The protein below binds the small molecule below.
Small molecule (SMILES): CC(=O)N[C@H]1[C@H](O[C@H]2[C@H](O)[C@@H](NC(C)=O)CO[C@@H]2CO)O[C@H](CO)[C@@H](O)[C@@H]1O

Sequence of chain 2.A:
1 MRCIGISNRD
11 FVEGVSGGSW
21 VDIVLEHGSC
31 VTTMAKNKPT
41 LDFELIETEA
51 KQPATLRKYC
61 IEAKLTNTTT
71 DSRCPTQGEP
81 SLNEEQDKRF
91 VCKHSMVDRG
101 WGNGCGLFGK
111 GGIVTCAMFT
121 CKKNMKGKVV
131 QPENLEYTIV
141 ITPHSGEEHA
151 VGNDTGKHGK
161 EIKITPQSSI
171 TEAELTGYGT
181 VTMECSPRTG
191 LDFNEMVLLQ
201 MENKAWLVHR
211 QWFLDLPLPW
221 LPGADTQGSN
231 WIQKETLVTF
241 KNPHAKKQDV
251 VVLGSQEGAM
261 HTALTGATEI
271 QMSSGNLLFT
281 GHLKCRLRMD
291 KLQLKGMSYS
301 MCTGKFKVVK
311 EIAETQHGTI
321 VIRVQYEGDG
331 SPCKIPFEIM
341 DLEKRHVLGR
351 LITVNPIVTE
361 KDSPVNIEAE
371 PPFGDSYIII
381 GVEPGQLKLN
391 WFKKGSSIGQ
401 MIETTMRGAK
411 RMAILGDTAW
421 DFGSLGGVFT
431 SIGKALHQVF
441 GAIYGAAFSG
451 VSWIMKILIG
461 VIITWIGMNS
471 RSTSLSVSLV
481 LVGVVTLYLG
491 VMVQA

Binding-site contacts:
Ligand atom O5 contacts residue THR155 of chain 2.A at 3.4 Å (h-bond).
Ligand atom C7 contacts residue ASN153 of chain 2.A at 4.1 Å.
Ligand atom O5 contacts residue GLY156 of chain 2.A at 4.2 Å.
Ligand atom C6 contacts residue GLY156 of chain 2.A at 4.0 Å.
Ligand atom O5 contacts residue HIS158 of chain 2.A at 3.4 Å.
Ligand atom C5 contacts residue THR155 of chain 2.A at 4.0 Å.
Ligand atom C6 contacts residue HIS158 of chain 2.A at 4.2 Å.
Ligand atom C1 contacts residue HIS149 of chain 2.A at 3.5 Å.
Ligand atom O5 contacts residue ASN153 of chain 2.A at 2.2 Å (h-bond).
Ligand atom C1 contacts residue THR155 of chain 2.A at 3.3 Å.
Ligand atom C5 contacts residue GLY156 of chain 2.A at 4.3 Å.
Ligand atom O6 contacts residue HIS158 of chain 2.A at 4.2 Å.
Ligand atom C1 contacts residue ASN153 of chain 2.A at 1.4 Å.
Ligand atom C7 contacts residue HIS149 of chain 2.A at 4.3 Å.
Ligand atom C6 contacts residue HIS149 of chain 2.A at 4.3 Å.
Ligand atom O7 contacts residue HIS149 of chain 2.A at 3.3 Å.
Ligand atom C3 contacts residue HIS149 of chain 2.A at 4.0 Å.
Ligand atom C4 contacts residue HIS149 of chain 2.A at 3.4 Å.
Ligand atom C1 contacts residue HIS158 of chain 2.A at 4.1 Å.
Ligand atom N2 contacts residue ASN153 of chain 2.A at 3.1 Å (h-bond).
Ligand atom O3 contacts residue HIS149 of chain 2.A at 4.0 Å.
Ligand atom C5 contacts residue ASN153 of chain 2.A at 3.6 Å.
Ligand atom O5 contacts residue HIS149 of chain 2.A at 3.6 Å.
Ligand atom O6 contacts residue HIS149 of chain 2.A at 3.2 Å.
Ligand atom C8 contacts residue ASN153 of chain 2.A at 4.4 Å.
Ligand atom O4 contacts residue HIS149 of chain 2.A at 4.3 Å.
Ligand atom C2 contacts residue ASN153 of chain 2.A at 2.6 Å.
Ligand atom C4 contacts residue ASN153 of chain 2.A at 4.2 Å.
Ligand atom C3 contacts residue ASN153 of chain 2.A at 3.9 Å.
Ligand atom C2 contacts residue HIS149 of chain 2.A at 3.5 Å.
Ligand atom N2 contacts residue HIS149 of chain 2.A at 4.3 Å.
Ligand atom C5 contacts residue HIS158 of chain 2.A at 4.4 Å.
Ligand atom C5 contacts residue HIS149 of chain 2.A at 3.6 Å.